Sequence of chain 1.A:
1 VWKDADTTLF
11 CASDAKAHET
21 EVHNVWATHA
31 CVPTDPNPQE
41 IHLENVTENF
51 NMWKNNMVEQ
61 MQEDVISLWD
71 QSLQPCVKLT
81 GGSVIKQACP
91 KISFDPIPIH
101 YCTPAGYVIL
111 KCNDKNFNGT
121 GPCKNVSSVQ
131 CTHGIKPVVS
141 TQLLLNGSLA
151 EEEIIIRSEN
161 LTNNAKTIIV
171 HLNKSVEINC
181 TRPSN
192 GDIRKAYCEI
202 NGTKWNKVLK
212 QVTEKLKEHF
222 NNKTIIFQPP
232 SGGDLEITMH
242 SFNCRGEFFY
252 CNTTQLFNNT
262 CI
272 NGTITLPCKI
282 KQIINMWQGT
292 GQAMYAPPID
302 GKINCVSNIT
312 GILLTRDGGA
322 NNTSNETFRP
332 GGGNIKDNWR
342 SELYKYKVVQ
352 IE

The protein below binds the small molecule below.
Small molecule (SMILES): CC(=O)N[C@@H]1[C@@H](O)[C@H](O)[C@@H](CO)O[C@H]1O

Binding-site contacts:
Ligand atom C2 contacts residue ASN179 of chain 1.A at 2.5 Å.
Ligand atom O5 contacts residue GLU200 of chain 1.A at 3.8 Å.
Ligand atom C7 contacts residue ASN179 of chain 1.A at 3.4 Å.
Ligand atom N2 contacts residue ASN179 of chain 1.A at 2.9 Å (h-bond).
Ligand atom C7 contacts residue VAL307 of chain 1.A at 4.2 Å (hydrophobic).
Ligand atom C8 contacts residue VAL307 of chain 1.A at 3.7 Å (hydrophobic).
Ligand atom O5 contacts residue THR181 of chain 1.A at 4.1 Å.
Ligand atom O6 contacts residue THR181 of chain 1.A at 4.0 Å.
Ligand atom O6 contacts residue TYR198 of chain 1.A at 2.7 Å (h-bond).
Ligand atom C5 contacts residue THR181 of chain 1.A at 4.2 Å.
Ligand atom C1 contacts residue THR181 of chain 1.A at 4.2 Å.
Ligand atom C1 contacts residue ASN305 of chain 1.A at 4.1 Å.
Ligand atom N2 contacts residue VAL307 of chain 1.A at 4.2 Å.
Ligand atom C6 contacts residue TYR198 of chain 1.A at 4.0 Å (hydrophobic).
Ligand atom C5 contacts residue ASN179 of chain 1.A at 3.6 Å.
Ligand atom C4 contacts residue ASN179 of chain 1.A at 4.2 Å.
Ligand atom O7 contacts residue ASN179 of chain 1.A at 3.5 Å (h-bond).
Ligand atom C6 contacts residue GLU200 of chain 1.A at 4.4 Å.
Ligand atom O5 contacts residue ASN179 of chain 1.A at 2.4 Å (h-bond).
Ligand atom C1 contacts residue ASN179 of chain 1.A at 1.4 Å.
Ligand atom O6 contacts residue GLU200 of chain 1.A at 4.5 Å.
Ligand atom C3 contacts residue ASN179 of chain 1.A at 3.8 Å.